Binding-site contacts:
Ligand atom C8 contacts residue ASN484 of chain 1.A at 3.9 Å.
Ligand atom C1 contacts residue ASN479 of chain 1.A at 3.5 Å.
Ligand atom O5 contacts residue ASN479 of chain 1.A at 4.4 Å.
Ligand atom C1 contacts residue ASN484 of chain 1.A at 1.4 Å.
Ligand atom C5 contacts residue ASN484 of chain 1.A at 3.6 Å.
Ligand atom C7 contacts residue ASN484 of chain 1.A at 3.9 Å.
Ligand atom C3 contacts residue ASN484 of chain 1.A at 3.8 Å.
Ligand atom C2 contacts residue ASN484 of chain 1.A at 2.5 Å.
Ligand atom C7 contacts residue GLU256 of chain 1.A at 4.4 Å.
Ligand atom C3 contacts residue ASN479 of chain 1.A at 4.4 Å.
Ligand atom C2 contacts residue ASN479 of chain 1.A at 4.2 Å.
Ligand atom C8 contacts residue GLU256 of chain 1.A at 3.5 Å.
Ligand atom C4 contacts residue ASN484 of chain 1.A at 4.2 Å.
Ligand atom O7 contacts residue ASN484 of chain 1.A at 4.3 Å.
Ligand atom O5 contacts residue ASN484 of chain 1.A at 2.3 Å (h-bond).
Ligand atom N2 contacts residue ASN484 of chain 1.A at 3.0 Å (h-bond).
Ligand atom N2 contacts residue ASN479 of chain 1.A at 4.0 Å.

Sequence of chain 1.A:
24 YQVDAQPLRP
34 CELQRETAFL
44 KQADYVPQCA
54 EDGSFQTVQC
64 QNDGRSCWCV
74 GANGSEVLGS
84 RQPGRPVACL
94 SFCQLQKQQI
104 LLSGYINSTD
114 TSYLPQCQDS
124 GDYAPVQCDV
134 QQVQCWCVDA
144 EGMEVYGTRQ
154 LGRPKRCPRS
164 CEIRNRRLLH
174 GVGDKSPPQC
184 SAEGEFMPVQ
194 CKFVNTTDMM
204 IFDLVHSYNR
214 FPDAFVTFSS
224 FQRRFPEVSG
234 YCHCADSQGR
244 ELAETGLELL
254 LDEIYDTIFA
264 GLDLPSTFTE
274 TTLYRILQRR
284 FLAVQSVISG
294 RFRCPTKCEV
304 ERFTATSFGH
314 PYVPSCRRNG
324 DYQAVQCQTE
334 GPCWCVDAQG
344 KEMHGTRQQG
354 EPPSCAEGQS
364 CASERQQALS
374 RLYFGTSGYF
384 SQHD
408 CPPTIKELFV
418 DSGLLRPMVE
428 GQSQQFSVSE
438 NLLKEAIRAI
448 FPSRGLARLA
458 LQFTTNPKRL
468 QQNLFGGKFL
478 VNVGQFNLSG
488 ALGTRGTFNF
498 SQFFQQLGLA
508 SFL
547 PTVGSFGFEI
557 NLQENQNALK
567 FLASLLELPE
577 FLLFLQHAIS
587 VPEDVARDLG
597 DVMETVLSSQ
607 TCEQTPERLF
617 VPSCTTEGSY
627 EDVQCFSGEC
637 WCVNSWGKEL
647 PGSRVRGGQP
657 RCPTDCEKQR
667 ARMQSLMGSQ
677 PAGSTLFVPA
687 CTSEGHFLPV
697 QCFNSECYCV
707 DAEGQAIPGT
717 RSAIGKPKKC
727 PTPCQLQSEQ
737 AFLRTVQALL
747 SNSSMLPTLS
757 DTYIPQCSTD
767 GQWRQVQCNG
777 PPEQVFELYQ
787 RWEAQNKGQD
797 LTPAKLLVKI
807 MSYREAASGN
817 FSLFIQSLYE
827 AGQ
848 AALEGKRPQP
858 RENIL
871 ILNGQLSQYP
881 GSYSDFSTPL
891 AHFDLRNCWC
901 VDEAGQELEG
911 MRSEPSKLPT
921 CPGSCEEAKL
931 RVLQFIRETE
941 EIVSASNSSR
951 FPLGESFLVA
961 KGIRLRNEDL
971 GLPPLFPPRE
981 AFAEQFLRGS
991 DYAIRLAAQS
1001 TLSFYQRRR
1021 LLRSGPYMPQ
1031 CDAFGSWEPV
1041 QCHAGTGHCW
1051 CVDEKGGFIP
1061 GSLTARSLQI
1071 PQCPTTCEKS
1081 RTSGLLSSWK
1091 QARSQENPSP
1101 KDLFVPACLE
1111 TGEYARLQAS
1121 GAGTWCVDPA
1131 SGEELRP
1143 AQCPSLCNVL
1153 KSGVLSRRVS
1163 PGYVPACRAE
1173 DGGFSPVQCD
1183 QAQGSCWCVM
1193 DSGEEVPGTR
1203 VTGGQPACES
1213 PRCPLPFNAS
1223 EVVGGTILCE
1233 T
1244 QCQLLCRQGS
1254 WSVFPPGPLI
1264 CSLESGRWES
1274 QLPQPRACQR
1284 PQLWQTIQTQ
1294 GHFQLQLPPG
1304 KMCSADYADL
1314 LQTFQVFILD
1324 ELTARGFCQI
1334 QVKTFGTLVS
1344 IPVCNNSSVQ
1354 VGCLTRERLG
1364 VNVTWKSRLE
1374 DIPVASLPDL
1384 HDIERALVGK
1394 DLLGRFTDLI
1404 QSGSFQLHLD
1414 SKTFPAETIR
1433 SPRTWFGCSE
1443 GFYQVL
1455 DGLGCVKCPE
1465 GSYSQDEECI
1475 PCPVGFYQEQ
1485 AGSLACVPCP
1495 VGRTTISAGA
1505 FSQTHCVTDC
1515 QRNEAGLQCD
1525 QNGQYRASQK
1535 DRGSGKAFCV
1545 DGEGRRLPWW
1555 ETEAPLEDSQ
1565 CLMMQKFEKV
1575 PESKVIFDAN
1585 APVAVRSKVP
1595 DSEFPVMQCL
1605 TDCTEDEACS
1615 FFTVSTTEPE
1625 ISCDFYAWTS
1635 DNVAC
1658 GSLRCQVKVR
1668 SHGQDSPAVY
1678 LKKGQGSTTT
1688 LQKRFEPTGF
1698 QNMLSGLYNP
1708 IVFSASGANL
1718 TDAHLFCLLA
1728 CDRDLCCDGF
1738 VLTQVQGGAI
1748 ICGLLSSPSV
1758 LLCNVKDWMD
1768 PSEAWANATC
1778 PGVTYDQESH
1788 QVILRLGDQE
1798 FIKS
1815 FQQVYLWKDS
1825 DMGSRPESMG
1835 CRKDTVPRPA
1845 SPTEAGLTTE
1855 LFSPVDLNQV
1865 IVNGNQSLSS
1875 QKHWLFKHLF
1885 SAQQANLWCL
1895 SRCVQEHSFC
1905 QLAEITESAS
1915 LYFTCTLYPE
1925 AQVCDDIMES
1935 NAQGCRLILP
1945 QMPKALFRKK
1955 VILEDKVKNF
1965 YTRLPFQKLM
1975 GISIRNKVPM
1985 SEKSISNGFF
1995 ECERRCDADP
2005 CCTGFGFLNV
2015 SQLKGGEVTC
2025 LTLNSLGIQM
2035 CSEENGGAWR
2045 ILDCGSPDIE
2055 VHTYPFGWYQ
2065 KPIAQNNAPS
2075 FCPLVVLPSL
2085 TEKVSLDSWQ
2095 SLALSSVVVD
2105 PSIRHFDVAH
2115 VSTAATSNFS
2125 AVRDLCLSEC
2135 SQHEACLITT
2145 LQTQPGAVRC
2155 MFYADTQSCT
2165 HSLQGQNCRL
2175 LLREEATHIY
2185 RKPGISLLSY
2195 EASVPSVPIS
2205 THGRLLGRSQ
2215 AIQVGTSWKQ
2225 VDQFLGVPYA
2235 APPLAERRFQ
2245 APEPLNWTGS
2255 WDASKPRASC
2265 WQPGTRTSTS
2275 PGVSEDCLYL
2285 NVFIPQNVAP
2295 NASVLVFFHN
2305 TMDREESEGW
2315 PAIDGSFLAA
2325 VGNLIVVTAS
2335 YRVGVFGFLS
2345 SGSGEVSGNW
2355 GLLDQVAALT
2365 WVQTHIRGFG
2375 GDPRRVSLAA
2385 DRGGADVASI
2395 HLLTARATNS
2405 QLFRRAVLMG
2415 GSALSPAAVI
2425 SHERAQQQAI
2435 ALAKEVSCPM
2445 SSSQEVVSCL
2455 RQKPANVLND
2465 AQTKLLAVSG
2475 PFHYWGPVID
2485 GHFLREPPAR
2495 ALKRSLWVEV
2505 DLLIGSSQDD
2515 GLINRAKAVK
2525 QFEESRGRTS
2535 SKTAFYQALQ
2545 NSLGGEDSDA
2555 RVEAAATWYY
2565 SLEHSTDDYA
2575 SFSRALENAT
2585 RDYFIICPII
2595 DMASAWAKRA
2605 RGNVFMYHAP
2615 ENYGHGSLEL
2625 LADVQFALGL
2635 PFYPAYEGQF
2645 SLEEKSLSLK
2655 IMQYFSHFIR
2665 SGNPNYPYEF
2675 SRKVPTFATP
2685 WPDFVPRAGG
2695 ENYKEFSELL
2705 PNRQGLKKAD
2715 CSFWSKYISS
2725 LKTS

This protein binds this small molecule.
Small molecule (SMILES): CC(=O)N[C@@H]1[C@@H](O)[C@H](O)[C@@H](CO)O[C@H]1O